The small molecule below binds the protein below.
Small molecule (SMILES): NC(=O)C1=CN([C@@H]2O[C@H](COP(=O)(O)OP(=O)(O)OC[C@H]3O[C@@H](n4cnc5c(N)ncnc54)[C@H](OP(=O)(O)O)[C@@H]3O)[C@@H](O)[C@H]2O)CCC1

Sequence of chain 1.B:
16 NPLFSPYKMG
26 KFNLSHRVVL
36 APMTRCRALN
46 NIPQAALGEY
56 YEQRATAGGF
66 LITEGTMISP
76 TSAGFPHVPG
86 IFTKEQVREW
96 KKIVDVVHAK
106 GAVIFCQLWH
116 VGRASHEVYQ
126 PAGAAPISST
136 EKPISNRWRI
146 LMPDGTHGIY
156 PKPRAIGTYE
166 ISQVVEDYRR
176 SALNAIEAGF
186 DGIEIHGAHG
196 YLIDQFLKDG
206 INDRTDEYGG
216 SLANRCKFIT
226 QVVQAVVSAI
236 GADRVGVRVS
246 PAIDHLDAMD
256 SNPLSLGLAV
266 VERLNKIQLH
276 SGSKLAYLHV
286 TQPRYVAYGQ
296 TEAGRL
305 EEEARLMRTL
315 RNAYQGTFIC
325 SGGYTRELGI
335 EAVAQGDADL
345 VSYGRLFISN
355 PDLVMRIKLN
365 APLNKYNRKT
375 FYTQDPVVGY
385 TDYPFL

Binding-site contacts:
Ligand atom CBK contacts residue HIS250 of chain 1.B at 3.6 Å.
Ligand atom C8 contacts residue ARG349 of chain 1.B at 3.1 Å.
Ligand atom OP2 contacts residue ARG372 of chain 1.B at 2.8 Å (salt-bridge).
Ligand atom CBT contacts residue TYR196 of chain 1.B at 3.4 Å (hydrophobic).
Ligand atom CBQ contacts residue FMN1 of chain 1.G at 3.3 Å.
Ligand atom OP3 contacts residue TYR370 of chain 1.B at 2.6 Å (h-bond).
Ligand atom NBU contacts residue TRP114 of chain 1.B at 3.0 Å.
Ligand atom CBN contacts residue TYR376 of chain 1.B at 3.3 Å (hydrophobic).
Ligand atom C6 contacts residue ARG289 of chain 1.B at 3.5 Å.
Ligand atom NBU contacts residue THR39 of chain 1.B at 3.3 Å (h-bond).
Ligand atom C5 contacts residue ARG349 of chain 1.B at 3.6 Å.
Ligand atom CBO contacts residue TYR376 of chain 1.B at 3.2 Å (hydrophobic).
Ligand atom OBV contacts residue HIS194 of chain 1.B at 3.2 Å.
Ligand atom O5' contacts residue ARG372 of chain 1.B at 3.3 Å (salt-bridge).
Ligand atom N7 contacts residue ARG289 of chain 1.B at 3.4 Å (salt-bridge).
Ligand atom OP1 contacts residue ARG372 of chain 1.B at 2.9 Å (salt-bridge).
Ligand atom OP2 contacts residue TYR370 of chain 1.B at 3.5 Å (h-bond).
Ligand atom OBG contacts residue HIS250 of chain 1.B at 3.2 Å.
Ligand atom OAC contacts residue TYR376 of chain 1.B at 2.8 Å (h-bond).
Ligand atom CBT contacts residue FMN1 of chain 1.G at 3.2 Å.
Ligand atom CBT contacts residue HIS191 of chain 1.B at 3.6 Å.
Ligand atom OBV contacts residue TYR196 of chain 1.B at 3.3 Å.
Ligand atom O4' contacts residue ARG289 of chain 1.B at 3.0 Å (salt-bridge).
Ligand atom OAF contacts residue ARG289 of chain 1.B at 3.0 Å (salt-bridge).
Ligand atom N9 contacts residue ARG289 of chain 1.B at 3.5 Å (salt-bridge).
Ligand atom OBV contacts residue HIS191 of chain 1.B at 2.7 Å (h-bond).
Ligand atom C5 contacts residue ARG289 of chain 1.B at 3.4 Å.
Ligand atom C4 contacts residue ARG289 of chain 1.B at 3.4 Å.
Ligand atom CBS contacts residue FMN1 of chain 1.G at 3.5 Å.
Ligand atom OP2 contacts residue ARG349 of chain 1.B at 3.0 Å (salt-bridge).
Ligand atom OAC contacts residue ARG372 of chain 1.B at 2.7 Å (salt-bridge).
Ligand atom CBR contacts residue FMN1 of chain 1.G at 3.5 Å.
Ligand atom NBU contacts residue FMN1 of chain 1.G at 3.0 Å (h-bond).
Ligand atom OBV contacts residue FMN1 of chain 1.G at 3.2 Å (h-bond).
Ligand atom OAG contacts residue ARG372 of chain 1.B at 3.0 Å (salt-bridge).
Ligand atom OBI contacts residue FMN1 of chain 1.G at 3.5 Å.
Ligand atom OAD contacts residue ARG372 of chain 1.B at 3.5 Å (salt-bridge).
Ligand atom CBH contacts residue HIS250 of chain 1.B at 3.4 Å.
Ligand atom N7 contacts residue ARG349 of chain 1.B at 3.2 Å (salt-bridge).
Ligand atom N9 contacts residue ARG349 of chain 1.B at 3.5 Å (salt-bridge).